Sequence of chain 1.B:
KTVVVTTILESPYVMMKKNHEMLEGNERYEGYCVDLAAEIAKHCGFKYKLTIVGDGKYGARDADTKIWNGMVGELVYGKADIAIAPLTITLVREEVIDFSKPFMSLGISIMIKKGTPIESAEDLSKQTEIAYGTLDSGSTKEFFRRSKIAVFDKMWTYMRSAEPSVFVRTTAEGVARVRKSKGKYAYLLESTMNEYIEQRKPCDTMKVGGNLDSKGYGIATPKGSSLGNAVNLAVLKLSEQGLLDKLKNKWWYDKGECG

Binding-site contacts:
Ligand atom CAO contacts residue MET107 of chain 1.B at 3.6 Å (hydrophobic).
Ligand atom CAI contacts residue SER108 of chain 1.A at 3.6 Å.
Ligand atom CAN contacts residue LYS218 of chain 1.A at 3.6 Å.
Ligand atom CAM contacts residue PRO105 of chain 1.B at 3.5 Å (hydrophobic).
Ligand atom CAS contacts residue PRO105 of chain 1.A at 4.0 Å (hydrophobic).
Ligand atom OAE contacts residue LYS104 of chain 1.B at 3.4 Å.
Ligand atom CAC contacts residue SER217 of chain 1.A at 3.8 Å.
Ligand atom CAP contacts residue PRO105 of chain 1.B at 3.2 Å (hydrophobic).
Ligand atom CAO contacts residue SER108 of chain 1.B at 3.7 Å.
Ligand atom CAO contacts residue PRO105 of chain 1.B at 3.5 Å (hydrophobic).
Ligand atom OAF contacts residue LYS218 of chain 1.A at 3.1 Å.
Ligand atom CAG contacts residue PRO105 of chain 1.A at 3.7 Å (hydrophobic).
Ligand atom CAG contacts residue SER217 of chain 1.B at 3.8 Å.
Ligand atom CAA contacts residue LEU239 of chain 1.B at 3.9 Å (hydrophobic).
Ligand atom CAR contacts residue PRO105 of chain 1.A at 3.6 Å (hydrophobic).
Ligand atom OAE contacts residue PRO105 of chain 1.A at 4.0 Å.
Ligand atom CAA contacts residue SER242 of chain 1.B at 3.7 Å.
Ligand atom CAH contacts residue SER217 of chain 1.B at 4.0 Å.
Ligand atom CAT contacts residue PRO105 of chain 1.A at 3.9 Å (hydrophobic).
Ligand atom CAB contacts residue ILE92 of chain 1.A at 3.5 Å (hydrophobic).
Ligand atom CAK contacts residue SER108 of chain 1.A at 3.0 Å.
Ligand atom CAL contacts residue PRO105 of chain 1.A at 3.9 Å (hydrophobic).
Ligand atom OAE contacts residue PRO105 of chain 1.B at 3.7 Å.
Ligand atom NAD contacts residue SER217 of chain 1.B at 3.9 Å.
Ligand atom NAQ contacts residue PRO105 of chain 1.B at 2.8 Å (h-bond).
Ligand atom CAH contacts residue PRO105 of chain 1.A at 3.7 Å (hydrophobic).
Ligand atom CAM contacts residue SER108 of chain 1.B at 3.9 Å.
Ligand atom NAD contacts residue LEU247 of chain 1.A at 3.6 Å.
Ligand atom NAD contacts residue SER242 of chain 1.A at 3.1 Å (h-bond).
Ligand atom CAL contacts residue LYS218 of chain 1.A at 3.7 Å.
Ligand atom CAV contacts residue SER242 of chain 1.B at 3.6 Å.
Ligand atom OAF contacts residue GLY219 of chain 1.A at 3.0 Å (h-bond).
Ligand atom CAM contacts residue LYS218 of chain 1.B at 3.8 Å.
Ligand atom CAB contacts residue LEU239 of chain 1.B at 3.7 Å (hydrophobic).
Ligand atom CAJ contacts residue LYS218 of chain 1.B at 3.8 Å.
Ligand atom CAK contacts residue PRO105 of chain 1.A at 4.0 Å (hydrophobic).
Ligand atom CAG contacts residue SER242 of chain 1.A at 3.8 Å.
Ligand atom CAP contacts residue SER217 of chain 1.A at 3.9 Å.
Ligand atom CAW contacts residue SER217 of chain 1.A at 3.8 Å.
Ligand atom CAA contacts residue PRO105 of chain 1.B at 3.8 Å (hydrophobic).

Sequence of chain 1.A:
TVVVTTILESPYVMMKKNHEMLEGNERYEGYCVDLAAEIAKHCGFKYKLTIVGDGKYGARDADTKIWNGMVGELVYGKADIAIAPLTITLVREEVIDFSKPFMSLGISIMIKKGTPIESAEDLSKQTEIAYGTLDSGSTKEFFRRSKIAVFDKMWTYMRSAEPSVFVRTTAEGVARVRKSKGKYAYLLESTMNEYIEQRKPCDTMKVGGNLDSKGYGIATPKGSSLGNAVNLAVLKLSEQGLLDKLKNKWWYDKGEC

A small-molecule ligand and the protein it binds are described below.
Small molecule (SMILES): CC(C)S(=O)(=O)NC[C@@H](C)c1ccc(-c2ccc(C#N)cc2)cc1